Binding-site contacts:
Ligand atom C1 contacts residue THR116 of chain 14.A at 3.3 Å.
Ligand atom C2 contacts residue ASN259 of chain 14.B at 2.4 Å.
Ligand atom O7 contacts residue ASN259 of chain 14.B at 3.0 Å (h-bond).
Ligand atom C6 contacts residue PHE118 of chain 14.A at 4.4 Å (hydrophobic).
Ligand atom C6 contacts residue LYS115 of chain 14.A at 3.9 Å.
Ligand atom O5 contacts residue ASN259 of chain 14.B at 2.4 Å (h-bond).
Ligand atom C8 contacts residue ASN259 of chain 14.B at 4.1 Å.
Ligand atom C3 contacts residue ASN259 of chain 14.B at 3.8 Å.
Ligand atom O5 contacts residue THR116 of chain 14.A at 2.6 Å (h-bond).
Ligand atom O6 contacts residue LYS115 of chain 14.A at 4.4 Å.
Ligand atom C5 contacts residue THR116 of chain 14.A at 3.5 Å.
Ligand atom N2 contacts residue ASN259 of chain 14.B at 2.9 Å (h-bond).
Ligand atom C5 contacts residue ASN259 of chain 14.B at 3.7 Å.
Ligand atom C1 contacts residue ASN259 of chain 14.B at 1.4 Å.
Ligand atom O6 contacts residue PHE118 of chain 14.A at 3.9 Å.
Ligand atom C6 contacts residue THR116 of chain 14.A at 3.5 Å.
Ligand atom C7 contacts residue ASN259 of chain 14.B at 3.1 Å.
Ligand atom C4 contacts residue ASN259 of chain 14.B at 4.2 Å.

Sequence of chain 14.A:
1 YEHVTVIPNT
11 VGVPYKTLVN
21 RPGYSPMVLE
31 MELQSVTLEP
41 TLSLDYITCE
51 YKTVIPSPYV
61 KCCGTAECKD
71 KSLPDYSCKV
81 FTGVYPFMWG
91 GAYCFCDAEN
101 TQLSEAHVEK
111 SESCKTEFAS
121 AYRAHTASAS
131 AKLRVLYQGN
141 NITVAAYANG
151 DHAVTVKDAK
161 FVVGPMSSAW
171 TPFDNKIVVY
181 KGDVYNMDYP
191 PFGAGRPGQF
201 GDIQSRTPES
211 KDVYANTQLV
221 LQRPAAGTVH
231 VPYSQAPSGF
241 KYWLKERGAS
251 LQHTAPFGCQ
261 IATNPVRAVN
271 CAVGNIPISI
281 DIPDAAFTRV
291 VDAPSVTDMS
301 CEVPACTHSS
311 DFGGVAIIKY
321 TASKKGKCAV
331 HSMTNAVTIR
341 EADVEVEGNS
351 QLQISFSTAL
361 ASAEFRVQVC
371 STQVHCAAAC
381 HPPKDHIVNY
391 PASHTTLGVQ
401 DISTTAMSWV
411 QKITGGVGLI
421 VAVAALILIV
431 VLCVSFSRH

Sequence of chain 14.B:
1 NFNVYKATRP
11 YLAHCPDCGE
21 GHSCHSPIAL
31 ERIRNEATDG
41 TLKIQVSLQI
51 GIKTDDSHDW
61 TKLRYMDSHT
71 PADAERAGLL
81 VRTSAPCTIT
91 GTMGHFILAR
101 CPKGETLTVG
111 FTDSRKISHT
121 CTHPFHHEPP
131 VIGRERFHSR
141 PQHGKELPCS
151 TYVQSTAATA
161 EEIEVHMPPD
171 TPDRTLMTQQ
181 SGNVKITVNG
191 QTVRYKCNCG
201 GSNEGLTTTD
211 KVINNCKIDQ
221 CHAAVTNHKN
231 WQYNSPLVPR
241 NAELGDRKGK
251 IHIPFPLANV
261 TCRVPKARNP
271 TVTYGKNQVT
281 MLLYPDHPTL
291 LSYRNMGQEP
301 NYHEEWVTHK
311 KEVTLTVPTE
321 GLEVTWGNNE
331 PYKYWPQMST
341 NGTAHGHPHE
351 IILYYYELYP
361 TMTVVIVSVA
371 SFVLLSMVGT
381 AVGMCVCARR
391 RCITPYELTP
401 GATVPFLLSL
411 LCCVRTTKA

The small molecule below binds the protein below.
Small molecule (SMILES): CC(=O)N[C@@H]1[C@@H](O)[C@H](O)[C@@H](CO)O[C@H]1O